A protein and the small-molecule ligand that binds it are described below.
Small molecule (SMILES): CC(=O)N[C@H]1[C@H](O[C@H]2[C@H](O)[C@@H](NC(C)=O)CO[C@@H]2CO)O[C@H](CO)[C@@H](O)[C@@H]1O

Sequence of chain 1.E:
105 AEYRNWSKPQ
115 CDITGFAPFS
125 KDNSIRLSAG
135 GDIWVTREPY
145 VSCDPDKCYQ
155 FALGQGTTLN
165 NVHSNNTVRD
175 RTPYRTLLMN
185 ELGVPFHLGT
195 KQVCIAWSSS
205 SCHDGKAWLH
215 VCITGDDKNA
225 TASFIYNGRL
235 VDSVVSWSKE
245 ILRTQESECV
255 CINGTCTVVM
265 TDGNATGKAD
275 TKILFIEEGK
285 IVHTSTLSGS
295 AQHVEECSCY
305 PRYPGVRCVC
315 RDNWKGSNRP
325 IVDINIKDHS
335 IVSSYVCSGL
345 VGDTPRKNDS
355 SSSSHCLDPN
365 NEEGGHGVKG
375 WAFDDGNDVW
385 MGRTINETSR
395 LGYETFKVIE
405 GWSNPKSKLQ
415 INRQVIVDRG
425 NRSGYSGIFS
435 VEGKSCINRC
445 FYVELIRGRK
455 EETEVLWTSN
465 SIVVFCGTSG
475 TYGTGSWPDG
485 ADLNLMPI

Binding-site contacts:
Ligand atom C7 contacts residue NAG2 of chain 1.P at 4.1 Å.
Ligand atom C6 contacts residue GLU106 of chain 1.E at 3.9 Å.
Ligand atom O3 contacts residue NAG2 of chain 1.P at 4.1 Å.
Ligand atom C4 contacts residue ASN109 of chain 1.E at 4.2 Å.
Ligand atom O5 contacts residue ASN109 of chain 1.E at 2.3 Å (h-bond).
Ligand atom N2 contacts residue SER111 of chain 1.E at 3.2 Å (h-bond).
Ligand atom C8 contacts residue SER111 of chain 1.E at 3.8 Å.
Ligand atom C8 contacts residue TYR307 of chain 1.E at 3.2 Å (hydrophobic).
Ligand atom C1 contacts residue SER111 of chain 1.E at 3.6 Å.
Ligand atom C8 contacts residue NAG1 of chain 1.P at 4.4 Å.
Ligand atom C1 contacts residue ASN109 of chain 1.E at 1.4 Å.
Ligand atom C8 contacts residue NAG2 of chain 1.P at 4.3 Å.
Ligand atom O6 contacts residue NAG2 of chain 1.P at 4.4 Å.
Ligand atom O6 contacts residue GLU106 of chain 1.E at 4.3 Å.
Ligand atom C8 contacts residue ASN109 of chain 1.E at 4.3 Å.
Ligand atom O7 contacts residue NAG2 of chain 1.P at 3.4 Å.
Ligand atom C2 contacts residue SER111 of chain 1.E at 4.0 Å.
Ligand atom O7 contacts residue NAG1 of chain 1.P at 3.4 Å.
Ligand atom C3 contacts residue ASN109 of chain 1.E at 3.7 Å.
Ligand atom C5 contacts residue ASN109 of chain 1.E at 3.6 Å.
Ligand atom N2 contacts residue ASN109 of chain 1.E at 2.8 Å (h-bond).
Ligand atom C7 contacts residue ASN109 of chain 1.E at 3.4 Å.
Ligand atom O7 contacts residue ASN109 of chain 1.E at 3.8 Å.
Ligand atom C7 contacts residue SER111 of chain 1.E at 4.0 Å.
Ligand atom C2 contacts residue ASN109 of chain 1.E at 2.4 Å.
Ligand atom C7 contacts residue NAG1 of chain 1.P at 4.3 Å.